Sequence of chain 1.C:
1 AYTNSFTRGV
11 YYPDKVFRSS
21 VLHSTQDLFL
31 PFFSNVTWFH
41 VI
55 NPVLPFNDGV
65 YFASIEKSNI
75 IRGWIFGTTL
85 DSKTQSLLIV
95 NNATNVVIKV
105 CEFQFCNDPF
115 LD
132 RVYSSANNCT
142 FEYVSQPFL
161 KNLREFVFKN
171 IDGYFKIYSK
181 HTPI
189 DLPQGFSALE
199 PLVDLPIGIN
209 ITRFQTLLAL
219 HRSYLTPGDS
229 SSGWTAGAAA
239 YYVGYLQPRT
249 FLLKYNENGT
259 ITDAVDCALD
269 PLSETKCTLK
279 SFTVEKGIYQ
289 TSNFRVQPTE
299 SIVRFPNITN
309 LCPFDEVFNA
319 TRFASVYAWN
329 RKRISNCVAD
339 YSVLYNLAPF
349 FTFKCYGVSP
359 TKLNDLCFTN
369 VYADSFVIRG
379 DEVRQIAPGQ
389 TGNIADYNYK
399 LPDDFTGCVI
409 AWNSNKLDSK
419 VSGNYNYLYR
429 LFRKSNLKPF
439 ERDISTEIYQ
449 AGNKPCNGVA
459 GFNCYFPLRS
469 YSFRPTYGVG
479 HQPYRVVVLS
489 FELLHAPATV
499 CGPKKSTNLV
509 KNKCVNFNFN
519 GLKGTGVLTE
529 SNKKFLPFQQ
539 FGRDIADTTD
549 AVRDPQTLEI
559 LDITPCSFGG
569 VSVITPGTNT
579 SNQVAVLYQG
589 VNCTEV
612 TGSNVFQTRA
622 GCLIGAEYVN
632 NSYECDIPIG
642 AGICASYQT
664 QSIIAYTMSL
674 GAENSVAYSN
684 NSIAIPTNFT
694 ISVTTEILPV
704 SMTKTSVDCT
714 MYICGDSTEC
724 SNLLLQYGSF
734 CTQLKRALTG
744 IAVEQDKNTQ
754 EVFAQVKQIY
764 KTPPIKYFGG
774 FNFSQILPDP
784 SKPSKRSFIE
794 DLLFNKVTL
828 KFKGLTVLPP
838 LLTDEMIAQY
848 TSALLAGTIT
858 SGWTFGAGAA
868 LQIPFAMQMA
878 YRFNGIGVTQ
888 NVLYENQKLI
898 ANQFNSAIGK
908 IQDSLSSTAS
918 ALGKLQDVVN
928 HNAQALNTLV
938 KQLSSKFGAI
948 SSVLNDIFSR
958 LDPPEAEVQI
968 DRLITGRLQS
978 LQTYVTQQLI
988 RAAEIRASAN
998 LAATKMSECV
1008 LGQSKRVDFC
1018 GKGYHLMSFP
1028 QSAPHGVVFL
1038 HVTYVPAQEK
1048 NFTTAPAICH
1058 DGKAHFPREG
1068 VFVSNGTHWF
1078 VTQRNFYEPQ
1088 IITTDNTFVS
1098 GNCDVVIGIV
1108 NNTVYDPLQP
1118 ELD

Binding-site contacts:
Ligand atom C1 contacts residue THR210 of chain 1.C at 3.9 Å.
Ligand atom O5 contacts residue ASN208 of chain 1.C at 2.4 Å (h-bond).
Ligand atom C2 contacts residue ASN208 of chain 1.C at 2.5 Å.
Ligand atom O5 contacts residue THR82 of chain 1.C at 3.6 Å.
Ligand atom O5 contacts residue THR210 of chain 1.C at 4.2 Å.
Ligand atom C3 contacts residue ASN208 of chain 1.C at 3.8 Å.
Ligand atom C5 contacts residue THR210 of chain 1.C at 4.0 Å.
Ligand atom C7 contacts residue ASN208 of chain 1.C at 4.0 Å.
Ligand atom C8 contacts residue ASN208 of chain 1.C at 4.4 Å.
Ligand atom C1 contacts residue THR82 of chain 1.C at 4.2 Å.
Ligand atom O6 contacts residue THR82 of chain 1.C at 2.9 Å (h-bond).
Ligand atom C5 contacts residue THR82 of chain 1.C at 4.0 Å.
Ligand atom N2 contacts residue ASN208 of chain 1.C at 2.9 Å (h-bond).
Ligand atom C4 contacts residue ASN208 of chain 1.C at 4.2 Å.
Ligand atom C6 contacts residue THR82 of chain 1.C at 4.0 Å.
Ligand atom C1 contacts residue ASN208 of chain 1.C at 1.4 Å.
Ligand atom C5 contacts residue ASN208 of chain 1.C at 3.7 Å.

This protein binds this small molecule.
Small molecule (SMILES): CC(=O)N[C@@H]1[C@@H](O)[C@H](O)[C@@H](CO)O[C@H]1O